Sequence of chain 1.A:
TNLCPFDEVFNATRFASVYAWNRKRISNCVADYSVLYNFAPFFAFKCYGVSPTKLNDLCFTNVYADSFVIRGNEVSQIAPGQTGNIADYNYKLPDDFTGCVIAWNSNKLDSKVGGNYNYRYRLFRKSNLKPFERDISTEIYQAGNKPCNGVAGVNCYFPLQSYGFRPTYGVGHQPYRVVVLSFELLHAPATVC

The protein below binds the small molecule below.
Small molecule (SMILES): CC(=O)N[C@@H]1[C@@H](O)[C@H](O)[C@@H](CO)O[C@H]1O

Binding-site contacts:
Ligand atom C3 contacts residue ASN338 of chain 1.A at 3.8 Å.
Ligand atom C5 contacts residue ASN338 of chain 1.A at 3.7 Å.
Ligand atom C2 contacts residue ASN338 of chain 1.A at 2.4 Å.
Ligand atom C4 contacts residue ASN338 of chain 1.A at 4.2 Å.
Ligand atom O5 contacts residue ASN338 of chain 1.A at 2.4 Å (h-bond).
Ligand atom C8 contacts residue ASN338 of chain 1.A at 4.0 Å.
Ligand atom N2 contacts residue ASN338 of chain 1.A at 2.9 Å (h-bond).
Ligand atom C1 contacts residue ASN338 of chain 1.A at 1.4 Å.
Ligand atom C7 contacts residue ASN338 of chain 1.A at 3.7 Å.